Sequence of chain 1.C:
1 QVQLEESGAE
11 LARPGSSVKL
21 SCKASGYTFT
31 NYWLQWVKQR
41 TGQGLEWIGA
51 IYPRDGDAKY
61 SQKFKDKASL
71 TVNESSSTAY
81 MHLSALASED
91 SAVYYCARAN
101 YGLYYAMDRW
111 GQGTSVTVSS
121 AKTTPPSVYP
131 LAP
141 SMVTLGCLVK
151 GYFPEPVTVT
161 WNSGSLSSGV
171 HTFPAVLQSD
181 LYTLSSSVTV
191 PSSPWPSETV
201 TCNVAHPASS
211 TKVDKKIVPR

Binding-site contacts:
Ligand atom N2 contacts residue ASN73 of chain 1.C at 2.5 Å (h-bond).
Ligand atom O7 contacts residue ASN73 of chain 1.C at 3.7 Å.
Ligand atom C5 contacts residue ASN73 of chain 1.C at 3.7 Å.
Ligand atom C2 contacts residue ASN73 of chain 1.C at 2.2 Å.
Ligand atom C8 contacts residue ASN73 of chain 1.C at 4.3 Å.
Ligand atom O5 contacts residue ASN73 of chain 1.C at 2.5 Å (h-bond).
Ligand atom C1 contacts residue ASN73 of chain 1.C at 1.4 Å.
Ligand atom C1 contacts residue SER75 of chain 1.C at 4.2 Å.
Ligand atom C3 contacts residue ASN73 of chain 1.C at 3.6 Å.
Ligand atom O5 contacts residue SER76 of chain 1.C at 3.5 Å (h-bond).
Ligand atom C1 contacts residue SER76 of chain 1.C at 3.8 Å.
Ligand atom C4 contacts residue ASN73 of chain 1.C at 4.1 Å.
Ligand atom C7 contacts residue ASN73 of chain 1.C at 3.3 Å.

A protein and the small-molecule ligand that binds it are described below.
Small molecule (SMILES): CC(=O)N[C@@H]1[C@@H](O)[C@H](O)[C@@H](CO)O[C@H]1O